Binding-site contacts:
Ligand atom C5 contacts residue ASN19 of chain 1.C at 3.7 Å.
Ligand atom O7 contacts residue ASN19 of chain 1.C at 3.8 Å.
Ligand atom C3 contacts residue ASN22 of chain 1.C at 4.3 Å.
Ligand atom O5 contacts residue MAN6 of chain 1.N at 4.4 Å.
Ligand atom C3 contacts residue ASN19 of chain 1.C at 3.8 Å.
Ligand atom O5 contacts residue ASN19 of chain 1.C at 2.4 Å (h-bond).
Ligand atom C5 contacts residue MAN6 of chain 1.N at 4.5 Å.
Ligand atom C6 contacts residue MAN6 of chain 1.N at 3.4 Å.
Ligand atom O6 contacts residue MAN6 of chain 1.N at 4.0 Å.
Ligand atom C6 contacts residue ASN22 of chain 1.C at 4.0 Å.
Ligand atom C4 contacts residue ASN22 of chain 1.C at 4.2 Å.
Ligand atom C1 contacts residue ASN19 of chain 1.C at 1.4 Å.
Ligand atom C4 contacts residue ASN19 of chain 1.C at 4.2 Å.
Ligand atom C7 contacts residue ASN19 of chain 1.C at 3.6 Å.
Ligand atom N2 contacts residue ASN19 of chain 1.C at 2.9 Å (h-bond).
Ligand atom O4 contacts residue ASN22 of chain 1.C at 3.8 Å.
Ligand atom C2 contacts residue ASN19 of chain 1.C at 2.5 Å.
Ligand atom C5 contacts residue ASN22 of chain 1.C at 3.5 Å.
Ligand atom O6 contacts residue ASN22 of chain 1.C at 3.5 Å (h-bond).

This small molecule binds to this protein.
Small molecule (SMILES): CC(=O)N[C@@H]1[C@@H](O)[C@H](O)[C@@H](CO)O[C@H]1O

Sequence of chain 1.C:
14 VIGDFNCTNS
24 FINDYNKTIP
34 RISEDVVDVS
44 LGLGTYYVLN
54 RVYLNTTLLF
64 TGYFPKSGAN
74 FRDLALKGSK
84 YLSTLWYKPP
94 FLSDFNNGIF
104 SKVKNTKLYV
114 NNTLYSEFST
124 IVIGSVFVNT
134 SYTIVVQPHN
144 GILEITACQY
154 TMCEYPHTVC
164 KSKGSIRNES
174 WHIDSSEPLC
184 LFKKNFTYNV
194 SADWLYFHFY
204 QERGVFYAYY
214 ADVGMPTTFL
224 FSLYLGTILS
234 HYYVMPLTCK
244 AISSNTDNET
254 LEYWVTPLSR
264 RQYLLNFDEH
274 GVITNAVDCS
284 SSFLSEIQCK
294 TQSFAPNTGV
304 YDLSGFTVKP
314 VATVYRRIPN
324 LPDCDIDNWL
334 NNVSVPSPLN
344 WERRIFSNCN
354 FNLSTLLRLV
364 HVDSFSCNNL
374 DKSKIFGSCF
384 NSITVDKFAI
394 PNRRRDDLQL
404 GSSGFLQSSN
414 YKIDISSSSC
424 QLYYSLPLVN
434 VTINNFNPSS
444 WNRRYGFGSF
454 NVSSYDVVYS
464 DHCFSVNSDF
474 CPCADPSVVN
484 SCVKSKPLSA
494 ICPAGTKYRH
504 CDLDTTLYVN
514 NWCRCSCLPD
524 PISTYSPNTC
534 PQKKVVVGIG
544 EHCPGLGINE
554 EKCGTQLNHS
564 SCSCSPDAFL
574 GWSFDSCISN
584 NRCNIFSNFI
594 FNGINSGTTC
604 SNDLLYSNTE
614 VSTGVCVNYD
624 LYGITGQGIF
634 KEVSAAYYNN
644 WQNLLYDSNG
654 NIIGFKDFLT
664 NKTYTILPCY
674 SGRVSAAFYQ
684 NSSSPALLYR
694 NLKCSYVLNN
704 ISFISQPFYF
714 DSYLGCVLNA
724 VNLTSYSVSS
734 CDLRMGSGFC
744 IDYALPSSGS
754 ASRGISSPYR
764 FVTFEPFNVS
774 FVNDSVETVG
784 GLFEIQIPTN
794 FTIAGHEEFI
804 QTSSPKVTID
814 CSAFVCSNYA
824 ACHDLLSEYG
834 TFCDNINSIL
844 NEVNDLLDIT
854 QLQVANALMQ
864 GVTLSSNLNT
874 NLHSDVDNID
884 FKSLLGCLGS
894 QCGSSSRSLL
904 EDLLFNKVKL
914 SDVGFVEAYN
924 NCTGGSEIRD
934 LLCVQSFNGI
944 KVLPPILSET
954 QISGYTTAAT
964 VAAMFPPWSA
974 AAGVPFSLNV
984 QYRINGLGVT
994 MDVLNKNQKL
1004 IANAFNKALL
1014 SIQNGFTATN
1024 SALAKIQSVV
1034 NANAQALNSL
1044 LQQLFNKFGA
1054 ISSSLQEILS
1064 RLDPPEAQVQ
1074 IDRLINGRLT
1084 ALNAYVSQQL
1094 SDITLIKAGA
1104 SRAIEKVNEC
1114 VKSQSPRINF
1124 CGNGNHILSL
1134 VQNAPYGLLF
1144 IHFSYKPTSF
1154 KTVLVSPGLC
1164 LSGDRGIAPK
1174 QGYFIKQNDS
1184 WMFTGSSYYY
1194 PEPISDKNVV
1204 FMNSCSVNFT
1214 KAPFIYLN